A protein and the small-molecule ligand that binds it are described below.
Small molecule (SMILES): CSCC[C@H](NC(=O)[C@@H]1CCCN1C(=O)[C@H](CC(C)C)NC(=O)[C@H](CC(C)C)NC(=O)[C@H](CCCCN)NC(=O)[C@H](C)NC(=O)[C@H](CCCCN)NC(=O)[C@@H](N)CCCN=C(N)N)C(=O)N[C@@H](CCC(=O)O)C(=O)N[C@@H](CCC(=O)O)C(=O)N[C@@H](C)C(=O)N[C@@H](CC(C)C)C(=O)N[C@@H](CC(C)C)C(=O)N1CCC[C@H]1C=O

Sequence of chain 7.C:
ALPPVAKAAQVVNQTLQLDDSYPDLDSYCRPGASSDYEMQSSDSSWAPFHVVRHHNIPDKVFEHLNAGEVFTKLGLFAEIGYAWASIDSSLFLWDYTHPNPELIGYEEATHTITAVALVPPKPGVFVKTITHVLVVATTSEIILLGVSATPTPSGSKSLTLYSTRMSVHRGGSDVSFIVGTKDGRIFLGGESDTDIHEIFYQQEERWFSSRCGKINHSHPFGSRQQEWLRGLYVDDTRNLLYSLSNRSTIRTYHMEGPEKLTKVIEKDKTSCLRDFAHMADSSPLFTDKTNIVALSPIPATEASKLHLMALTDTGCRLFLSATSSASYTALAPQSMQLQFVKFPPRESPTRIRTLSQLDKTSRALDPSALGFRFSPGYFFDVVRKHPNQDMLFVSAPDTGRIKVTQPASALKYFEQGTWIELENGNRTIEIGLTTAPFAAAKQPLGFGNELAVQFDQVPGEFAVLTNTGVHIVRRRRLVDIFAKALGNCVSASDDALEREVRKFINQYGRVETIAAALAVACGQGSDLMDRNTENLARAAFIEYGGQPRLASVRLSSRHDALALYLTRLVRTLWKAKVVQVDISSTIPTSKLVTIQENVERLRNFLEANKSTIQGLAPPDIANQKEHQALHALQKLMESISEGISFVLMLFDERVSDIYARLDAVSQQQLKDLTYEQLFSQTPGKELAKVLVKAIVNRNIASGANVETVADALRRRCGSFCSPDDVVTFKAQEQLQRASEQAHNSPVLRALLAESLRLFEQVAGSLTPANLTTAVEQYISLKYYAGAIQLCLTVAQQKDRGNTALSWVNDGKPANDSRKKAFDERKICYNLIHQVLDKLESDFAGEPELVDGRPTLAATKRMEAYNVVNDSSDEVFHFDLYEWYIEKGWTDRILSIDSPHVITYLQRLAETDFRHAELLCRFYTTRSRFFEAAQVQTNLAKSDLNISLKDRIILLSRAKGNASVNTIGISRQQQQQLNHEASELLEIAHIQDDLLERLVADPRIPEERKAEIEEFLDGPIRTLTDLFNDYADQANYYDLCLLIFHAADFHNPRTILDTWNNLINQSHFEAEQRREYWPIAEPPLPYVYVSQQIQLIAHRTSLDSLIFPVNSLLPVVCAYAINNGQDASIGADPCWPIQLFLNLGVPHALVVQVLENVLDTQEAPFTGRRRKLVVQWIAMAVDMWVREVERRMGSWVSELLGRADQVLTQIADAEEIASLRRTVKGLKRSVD

Binding-site contacts:
Ligand atom CB contacts residue GLY105 of chain 7.C at 3.2 Å.
Ligand atom CA contacts residue GLY105 of chain 7.C at 3.9 Å.
Ligand atom CG contacts residue TYR162 of chain 7.C at 3.9 Å (hydrophobic).
Ligand atom CB contacts residue VAL125 of chain 7.C at 3.3 Å (hydrophobic).
Ligand atom C contacts residue VAL127 of chain 7.C at 3.7 Å (hydrophobic).
Ligand atom O contacts residue LEU161 of chain 7.C at 3.4 Å (h-bond).
Ligand atom O contacts residue PHE126 of chain 7.C at 3.4 Å.
Ligand atom SD contacts residue ARG165 of chain 7.C at 3.5 Å.
Ligand atom O contacts residue TYR162 of chain 7.C at 3.6 Å.
Ligand atom CB contacts residue ILE130 of chain 7.C at 3.6 Å (hydrophobic).
Ligand atom CA contacts residue SER163 of chain 7.C at 3.7 Å.
Ligand atom CD1 contacts residue GLN203 of chain 7.C at 3.5 Å.
Ligand atom N contacts residue LEU161 of chain 7.C at 3.2 Å (h-bond).
Ligand atom CE contacts residue ARG165 of chain 7.C at 3.8 Å.
Ligand atom O contacts residue VAL127 of chain 7.C at 3.5 Å.
Ligand atom CD1 contacts residue GLY124 of chain 7.C at 3.9 Å.
Ligand atom C contacts residue LEU161 of chain 7.C at 3.9 Å (hydrophobic).
Ligand atom CD contacts residue GLN203 of chain 7.C at 3.5 Å.
Ligand atom CA contacts residue LEU161 of chain 7.C at 3.5 Å (hydrophobic).
Ligand atom CA contacts residue VAL125 of chain 7.C at 3.4 Å (hydrophobic).
Ligand atom CD contacts residue ARG165 of chain 7.C at 3.8 Å.
Ligand atom O contacts residue VAL127 of chain 7.C at 2.5 Å (h-bond).
Ligand atom O contacts residue SER163 of chain 7.C at 3.1 Å (h-bond).
Ligand atom CD2 contacts residue LEU161 of chain 7.C at 3.6 Å (hydrophobic).
Ligand atom CB contacts residue ILE104 of chain 7.C at 3.6 Å (hydrophobic).
Ligand atom CA contacts residue PHE126 of chain 7.C at 3.9 Å (hydrophobic).
Ligand atom N contacts residue VAL125 of chain 7.C at 3.5 Å (h-bond).
Ligand atom C contacts residue GLY105 of chain 7.C at 3.8 Å.
Ligand atom CA contacts residue ILE130 of chain 7.C at 3.5 Å (hydrophobic).
Ligand atom N contacts residue SER163 of chain 7.C at 3.9 Å.
Ligand atom OE1 contacts residue ARG165 of chain 7.C at 2.9 Å (salt-bridge).
Ligand atom N contacts residue GLY105 of chain 7.C at 2.8 Å (h-bond).
Ligand atom CB contacts residue TYR162 of chain 7.C at 3.5 Å (hydrophobic).
Ligand atom CD2 contacts residue PHE126 of chain 7.C at 3.4 Å (hydrophobic).
Ligand atom O contacts residue ILE130 of chain 7.C at 3.7 Å.
Ligand atom O contacts residue GLN203 of chain 7.C at 3.5 Å (h-bond).
Ligand atom CA contacts residue GLY105 of chain 7.C at 3.6 Å.
Ligand atom C contacts residue ILE130 of chain 7.C at 3.9 Å (hydrophobic).
Ligand atom CD1 contacts residue TYR162 of chain 7.C at 3.5 Å (hydrophobic).
Ligand atom O contacts residue GLY105 of chain 7.C at 3.7 Å.